Binding-site contacts:
Ligand atom C5 contacts residue NAG2 of chain 1.D at 4.5 Å.
Ligand atom C6 contacts residue MAN1 of chain 1.U at 3.8 Å.
Ligand atom O4 contacts residue MAN1 of chain 1.T at 3.7 Å.
Ligand atom C2 contacts residue NAG2 of chain 1.D at 3.0 Å.
Ligand atom C4 contacts residue MAN1 of chain 1.U at 3.6 Å.
Ligand atom O3 contacts residue MAN1 of chain 1.T at 3.0 Å.
Ligand atom O3 contacts residue MAN1 of chain 1.U at 4.2 Å.
Ligand atom C2 contacts residue MAN1 of chain 1.T at 4.1 Å.
Ligand atom O5 contacts residue NAG2 of chain 1.D at 3.1 Å (h-bond).
Ligand atom O2 contacts residue NAG2 of chain 1.D at 2.7 Å (h-bond).
Ligand atom C4 contacts residue MAN1 of chain 1.T at 4.3 Å.
Ligand atom O6 contacts residue MAN1 of chain 1.U at 3.0 Å.
Ligand atom C3 contacts residue NAG2 of chain 1.D at 4.4 Å.
Ligand atom O2 contacts residue MAN1 of chain 1.T at 4.2 Å.
Ligand atom O4 contacts residue MAN1 of chain 1.U at 3.6 Å.
Ligand atom C3 contacts residue MAN1 of chain 1.T at 3.4 Å.
Ligand atom C1 contacts residue NAG2 of chain 1.D at 2.6 Å.

The protein below binds the small molecule below.
Small molecule (SMILES): OC[C@H]1O[C@H](O)[C@@H](O)[C@@H](O)[C@@H]1O